Binding-site contacts:
Ligand atom C8 contacts residue ASN356 of chain 1.G at 3.8 Å.
Ligand atom C3 contacts residue ASN356 of chain 1.G at 3.9 Å.
Ligand atom O5 contacts residue ASN356 of chain 1.G at 2.5 Å (h-bond).
Ligand atom N2 contacts residue ASN356 of chain 1.G at 3.0 Å (h-bond).
Ligand atom C4 contacts residue ASN356 of chain 1.G at 4.4 Å.
Ligand atom C2 contacts residue ASN356 of chain 1.G at 2.5 Å.
Ligand atom C5 contacts residue ASN356 of chain 1.G at 3.8 Å.
Ligand atom C7 contacts residue ASN356 of chain 1.G at 3.4 Å.
Ligand atom C1 contacts residue ASN356 of chain 1.G at 1.5 Å.
Ligand atom O7 contacts residue ASN356 of chain 1.G at 3.5 Å (h-bond).

The protein below binds the small molecule below.
Small molecule (SMILES): CC(=O)N[C@@H]1[C@@H](O)[C@H](O)[C@@H](CO)O[C@H]1O

Sequence of chain 1.G:
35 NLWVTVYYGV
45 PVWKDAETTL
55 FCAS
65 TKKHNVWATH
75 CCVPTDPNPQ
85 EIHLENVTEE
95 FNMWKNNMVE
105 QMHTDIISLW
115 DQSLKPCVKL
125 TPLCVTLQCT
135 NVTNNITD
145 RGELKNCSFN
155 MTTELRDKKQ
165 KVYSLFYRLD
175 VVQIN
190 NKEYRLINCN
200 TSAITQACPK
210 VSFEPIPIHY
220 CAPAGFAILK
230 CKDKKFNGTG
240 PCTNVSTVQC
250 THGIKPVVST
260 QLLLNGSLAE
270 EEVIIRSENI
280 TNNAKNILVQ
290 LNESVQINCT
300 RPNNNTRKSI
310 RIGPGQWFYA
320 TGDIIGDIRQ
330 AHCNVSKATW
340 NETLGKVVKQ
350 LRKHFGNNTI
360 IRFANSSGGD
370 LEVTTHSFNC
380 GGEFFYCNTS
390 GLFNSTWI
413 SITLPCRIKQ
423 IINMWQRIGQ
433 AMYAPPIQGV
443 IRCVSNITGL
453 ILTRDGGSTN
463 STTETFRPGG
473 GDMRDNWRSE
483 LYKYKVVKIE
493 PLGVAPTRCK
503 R